Binding-site contacts:
Ligand atom O5 contacts residue ASN222 of chain 1.E at 2.4 Å (h-bond).
Ligand atom C5 contacts residue THR224 of chain 1.E at 4.3 Å.
Ligand atom C1 contacts residue THR224 of chain 1.E at 3.8 Å.
Ligand atom C2 contacts residue ASN222 of chain 1.E at 2.5 Å.
Ligand atom C4 contacts residue ASN222 of chain 1.E at 4.2 Å.
Ligand atom O5 contacts residue THR96 of chain 1.E at 3.9 Å.
Ligand atom C3 contacts residue ASN222 of chain 1.E at 3.8 Å.
Ligand atom O5 contacts residue THR224 of chain 1.E at 4.2 Å.
Ligand atom N2 contacts residue ASN222 of chain 1.E at 3.0 Å (h-bond).
Ligand atom C1 contacts residue ASN222 of chain 1.E at 1.4 Å.
Ligand atom C7 contacts residue ASN222 of chain 1.E at 3.4 Å.
Ligand atom O7 contacts residue ASN222 of chain 1.E at 3.4 Å (h-bond).
Ligand atom C5 contacts residue ASN222 of chain 1.E at 3.7 Å.
Ligand atom C1 contacts residue THR96 of chain 1.E at 4.0 Å.
Ligand atom C8 contacts residue ASN222 of chain 1.E at 3.9 Å.

The protein below binds the small molecule below.
Small molecule (SMILES): CC(=O)N[C@@H]1[C@@H](O)[C@H](O)[C@@H](CO)O[C@H]1O

Sequence of chain 1.E:
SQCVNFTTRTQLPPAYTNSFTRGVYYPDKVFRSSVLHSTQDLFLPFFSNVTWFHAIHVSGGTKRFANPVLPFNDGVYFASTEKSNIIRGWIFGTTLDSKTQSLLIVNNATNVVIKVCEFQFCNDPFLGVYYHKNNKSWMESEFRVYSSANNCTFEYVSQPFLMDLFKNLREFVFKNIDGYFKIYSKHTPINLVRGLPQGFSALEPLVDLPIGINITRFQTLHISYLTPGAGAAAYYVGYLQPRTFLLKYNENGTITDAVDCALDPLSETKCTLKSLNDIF